Sequence of chain 17.E:
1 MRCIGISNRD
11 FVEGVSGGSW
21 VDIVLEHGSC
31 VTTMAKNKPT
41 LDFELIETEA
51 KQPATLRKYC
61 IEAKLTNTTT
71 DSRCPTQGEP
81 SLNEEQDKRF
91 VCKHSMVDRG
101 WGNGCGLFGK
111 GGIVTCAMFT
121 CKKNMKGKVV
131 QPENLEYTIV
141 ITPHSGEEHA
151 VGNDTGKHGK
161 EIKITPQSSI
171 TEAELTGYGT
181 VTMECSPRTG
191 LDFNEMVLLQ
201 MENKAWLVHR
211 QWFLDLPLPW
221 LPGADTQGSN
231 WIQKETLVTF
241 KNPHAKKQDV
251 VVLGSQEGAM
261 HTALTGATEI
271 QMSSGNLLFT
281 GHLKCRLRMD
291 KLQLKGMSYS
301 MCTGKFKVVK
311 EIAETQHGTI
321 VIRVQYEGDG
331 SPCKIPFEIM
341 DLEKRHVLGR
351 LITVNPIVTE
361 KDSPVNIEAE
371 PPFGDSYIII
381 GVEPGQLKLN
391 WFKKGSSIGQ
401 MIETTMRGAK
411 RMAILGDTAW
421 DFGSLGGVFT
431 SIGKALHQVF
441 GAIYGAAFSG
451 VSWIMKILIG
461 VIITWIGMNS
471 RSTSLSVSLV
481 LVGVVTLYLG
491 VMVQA

Binding-site contacts:
Ligand atom C8 contacts residue PHE90 of chain 17.E at 4.4 Å (hydrophobic).
Ligand atom C4 contacts residue ASN67 of chain 17.E at 4.2 Å.
Ligand atom O3 contacts residue ASN67 of chain 17.E at 3.8 Å.
Ligand atom C2 contacts residue ASN67 of chain 17.E at 2.4 Å.
Ligand atom O7 contacts residue ARG89 of chain 17.E at 4.2 Å.
Ligand atom O7 contacts residue ASN67 of chain 17.E at 4.5 Å.
Ligand atom C8 contacts residue ASN67 of chain 17.E at 3.6 Å.
Ligand atom C7 contacts residue ASN67 of chain 17.E at 3.8 Å.
Ligand atom C1 contacts residue ASN67 of chain 17.E at 1.4 Å.
Ligand atom O7 contacts residue MET118 of chain 17.E at 3.5 Å.
Ligand atom C3 contacts residue ASN67 of chain 17.E at 3.6 Å.
Ligand atom C8 contacts residue MET118 of chain 17.E at 4.1 Å (hydrophobic).
Ligand atom O5 contacts residue ASN67 of chain 17.E at 2.4 Å (h-bond).
Ligand atom C5 contacts residue ASN67 of chain 17.E at 3.7 Å.
Ligand atom N2 contacts residue ASN67 of chain 17.E at 3.3 Å (h-bond).
Ligand atom C7 contacts residue MET118 of chain 17.E at 3.8 Å (hydrophobic).

A small-molecule ligand and the protein it binds are described below.
Small molecule (SMILES): CC(=O)N[C@@H]1[C@@H](O)[C@H](O)[C@@H](CO)O[C@H]1O